Binding-site contacts:
Ligand atom C2 contacts residue ASN30 of chain 1.A at 2.4 Å.
Ligand atom C3 contacts residue ASN30 of chain 1.A at 3.8 Å.
Ligand atom O6 contacts residue ASP54 of chain 1.A at 4.0 Å.
Ligand atom C4 contacts residue ASN30 of chain 1.A at 4.2 Å.
Ligand atom C5 contacts residue ASN30 of chain 1.A at 3.7 Å.
Ligand atom O5 contacts residue ASN30 of chain 1.A at 2.3 Å (h-bond).
Ligand atom C1 contacts residue ASN30 of chain 1.A at 1.5 Å.
Ligand atom O6 contacts residue GLU38 of chain 1.A at 4.1 Å.
Ligand atom C7 contacts residue ASN30 of chain 1.A at 3.3 Å.
Ligand atom O7 contacts residue ASN30 of chain 1.A at 3.2 Å (h-bond).
Ligand atom N2 contacts residue ASN30 of chain 1.A at 3.0 Å (h-bond).

Sequence of chain 1.A:
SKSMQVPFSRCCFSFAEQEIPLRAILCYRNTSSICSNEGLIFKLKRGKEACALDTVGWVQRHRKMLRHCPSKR

The protein below binds the small molecule below.
Small molecule (SMILES): CC(=O)N[C@@H]1[C@@H](O)[C@H](O)[C@@H](CO)O[C@H]1O